This protein binds this small molecule.
Small molecule (SMILES): NC(=[NH2+])c1ccc2[nH]c(-c3ccccc3O)nc2c1

Binding-site contacts:
Ligand atom C4 contacts residue SER177 of chain 1.A at 3.3 Å.
Ligand atom C6 contacts residue SO41 of chain 1.E at 3.9 Å.
Ligand atom N1 contacts residue GLY196 of chain 1.A at 2.5 Å (h-bond).
Ligand atom C7 contacts residue ASP171 of chain 1.A at 3.7 Å.
Ligand atom C8 contacts residue SER177 of chain 1.A at 3.7 Å.
Ligand atom C5 contacts residue SO41 of chain 1.E at 3.7 Å.
Ligand atom C1 contacts residue SER172 of chain 1.A at 3.9 Å.
Ligand atom C3 contacts residue CYS173 of chain 1.A at 3.5 Å (hydrophobic).
Ligand atom C8 contacts residue GLN174 of chain 1.A at 3.8 Å.
Ligand atom C4 contacts residue CYS173 of chain 1.A at 3.8 Å (hydrophobic).
Ligand atom N4 contacts residue SO41 of chain 1.E at 3.0 Å (h-bond).
Ligand atom C2 contacts residue CYS173 of chain 1.A at 3.8 Å (hydrophobic).
Ligand atom C3 contacts residue VAL191 of chain 1.A at 3.6 Å (hydrophobic).
Ligand atom N2 contacts residue SER172 of chain 1.A at 3.1 Å (h-bond).
Ligand atom C3 contacts residue SER177 of chain 1.A at 3.4 Å.
Ligand atom C6' contacts residue SER177 of chain 1.A at 3.5 Å.
Ligand atom N3 contacts residue SER177 of chain 1.A at 2.6 Å (h-bond).
Ligand atom C7 contacts residue SER172 of chain 1.A at 3.3 Å.
Ligand atom C5 contacts residue GLN174 of chain 1.A at 3.9 Å.
Ligand atom C7 contacts residue GLY194 of chain 1.A at 3.8 Å.
Ligand atom N2 contacts residue GLY204 of chain 1.A at 3.5 Å.
Ligand atom O6' contacts residue SER177 of chain 1.A at 2.2 Å (h-bond).
Ligand atom C6 contacts residue GLY194 of chain 1.A at 3.9 Å.
Ligand atom C2 contacts residue VAL191 of chain 1.A at 3.7 Å (hydrophobic).
Ligand atom N2 contacts residue ASP171 of chain 1.A at 3.0 Å (salt-bridge).
Ligand atom C2' contacts residue SO41 of chain 1.E at 3.8 Å.
Ligand atom C7 contacts residue GLY196 of chain 1.A at 3.8 Å.
Ligand atom N1 contacts residue ASP171 of chain 1.A at 3.1 Å (salt-bridge).
Ligand atom C7 contacts residue TRP193 of chain 1.A at 3.9 Å (hydrophobic).
Ligand atom O6' contacts residue HIS40 of chain 1.A at 2.8 Å (h-bond).
Ligand atom N1 contacts residue SER172 of chain 1.A at 3.4 Å (h-bond).
Ligand atom N1 contacts residue GLY194 of chain 1.A at 3.8 Å.
Ligand atom C2 contacts residue SER172 of chain 1.A at 3.6 Å.
Ligand atom N3 contacts residue GLN174 of chain 1.A at 3.7 Å.
Ligand atom N1 contacts residue CYS197 of chain 1.A at 3.9 Å.
Ligand atom N2 contacts residue TRP193 of chain 1.A at 3.5 Å (h-bond).
Ligand atom C4 contacts residue GLN174 of chain 1.A at 3.9 Å.
Ligand atom C1 contacts residue CYS173 of chain 1.A at 3.8 Å (hydrophobic).
Ligand atom C6' contacts residue HIS40 of chain 1.A at 3.6 Å.
Ligand atom C3' contacts residue GLN174 of chain 1.A at 3.7 Å.

Sequence of chain 1.A:
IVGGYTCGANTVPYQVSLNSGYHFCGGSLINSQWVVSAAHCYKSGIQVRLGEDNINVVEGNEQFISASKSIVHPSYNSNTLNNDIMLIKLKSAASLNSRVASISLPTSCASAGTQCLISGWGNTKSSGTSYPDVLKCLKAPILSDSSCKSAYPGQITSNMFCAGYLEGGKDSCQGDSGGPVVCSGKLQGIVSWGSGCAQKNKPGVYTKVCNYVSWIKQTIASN